A small-molecule ligand and the protein it binds are described below.
Small molecule (SMILES): O=C(NO)N[C@@H](Cc1ccccc1)C(=O)O

Binding-site contacts:
Ligand atom CA contacts residue CYS91 of chain 1.B at 3.8 Å (hydrophobic).
Ligand atom O1 contacts residue ZN1 of chain 1.D at 3.5 Å.
Ligand atom O2 contacts residue CYS91 of chain 1.B at 3.6 Å.
Ligand atom O1 contacts residue GLY45 of chain 1.B at 3.6 Å (h-bond).
Ligand atom CZ contacts residue TYR87 of chain 1.B at 3.9 Å (hydrophobic).
Ligand atom O1 contacts residue CYS91 of chain 1.B at 3.4 Å.
Ligand atom C1 contacts residue GLY45 of chain 1.B at 2.6 Å.
Ligand atom CD1 contacts residue GLY90 of chain 1.B at 3.0 Å.
Ligand atom CB contacts residue GLU134 of chain 1.B at 3.9 Å.
Ligand atom O2 contacts residue ZN1 of chain 1.D at 1.8 Å.
Ligand atom N2 contacts residue HIS133 of chain 1.B at 3.9 Å.
Ligand atom N contacts residue GLY45 of chain 1.B at 2.4 Å (h-bond).
Ligand atom O2 contacts residue HIS137 of chain 1.B at 2.8 Å (h-bond).
Ligand atom CB contacts residue GLY90 of chain 1.B at 3.5 Å.
Ligand atom C1 contacts residue GLN50 of chain 1.B at 3.7 Å.
Ligand atom O1 contacts residue LEU92 of chain 1.B at 2.4 Å (h-bond).
Ligand atom C1 contacts residue ZN1 of chain 1.D at 3.6 Å.
Ligand atom C contacts residue GLY43 of chain 1.B at 3.8 Å.
Ligand atom CA contacts residue GLY45 of chain 1.B at 3.8 Å.
Ligand atom C1 contacts residue LEU92 of chain 1.B at 3.5 Å (hydrophobic).
Ligand atom O2 contacts residue HIS133 of chain 1.B at 2.9 Å (h-bond).
Ligand atom CE1 contacts residue GLY90 of chain 1.B at 3.2 Å.
Ligand atom OXT contacts residue ILE44 of chain 1.B at 2.7 Å (h-bond).
Ligand atom CZ contacts residue GLU89 of chain 1.B at 3.7 Å.
Ligand atom CG contacts residue GLY90 of chain 1.B at 3.1 Å.
Ligand atom CA contacts residue GLY90 of chain 1.B at 3.8 Å.
Ligand atom O1 contacts residue GLN50 of chain 1.B at 3.0 Å (h-bond).
Ligand atom C1 contacts residue GLU134 of chain 1.B at 3.6 Å.
Ligand atom N2 contacts residue ZN1 of chain 1.D at 3.0 Å.
Ligand atom N2 contacts residue GLU134 of chain 1.B at 2.4 Å (salt-bridge).
Ligand atom CE1 contacts residue GLU89 of chain 1.B at 3.8 Å.
Ligand atom N2 contacts residue GLN50 of chain 1.B at 3.3 Å (h-bond).
Ligand atom OXT contacts residue GLY43 of chain 1.B at 3.4 Å.
Ligand atom OXT contacts residue GLY45 of chain 1.B at 3.7 Å.
Ligand atom CD2 contacts residue GLY90 of chain 1.B at 3.7 Å.
Ligand atom O2 contacts residue GLU134 of chain 1.B at 2.6 Å (salt-bridge).
Ligand atom O2 contacts residue GLN50 of chain 1.B at 2.9 Å (h-bond).
Ligand atom N2 contacts residue GLY45 of chain 1.B at 2.7 Å (h-bond).
Ligand atom C contacts residue ILE44 of chain 1.B at 3.7 Å (hydrophobic).
Ligand atom N contacts residue LEU92 of chain 1.B at 3.6 Å.

Sequence of chain 1.B:
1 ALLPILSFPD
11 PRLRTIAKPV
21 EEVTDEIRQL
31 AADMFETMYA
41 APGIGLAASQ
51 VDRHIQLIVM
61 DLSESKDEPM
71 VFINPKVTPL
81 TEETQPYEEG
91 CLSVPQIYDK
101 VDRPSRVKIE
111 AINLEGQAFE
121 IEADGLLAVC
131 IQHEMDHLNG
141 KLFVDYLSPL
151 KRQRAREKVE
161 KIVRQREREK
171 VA